Binding-site contacts:
Ligand atom C11 contacts residue THR237 of chain 1.B at 3.6 Å.
Ligand atom S15 contacts residue VAL236 of chain 1.B at 3.3 Å (h-bond).
Ligand atom N13 contacts residue ASN165 of chain 1.B at 3.0 Å (h-bond).
Ligand atom C11 contacts residue GLN134 of chain 1.B at 3.5 Å.
Ligand atom C09 contacts residue VAL236 of chain 1.B at 3.7 Å (hydrophobic).
Ligand atom C09 contacts residue TYR200 of chain 1.B at 3.9 Å (hydrophobic).
Ligand atom C12 contacts residue PHE167 of chain 1.B at 3.9 Å (hydrophobic).
Ligand atom C10 contacts residue VAL236 of chain 1.B at 3.8 Å (hydrophobic).
Ligand atom C11 contacts residue TYR50 of chain 1.B at 3.7 Å (hydrophobic).
Ligand atom C08 contacts residue TYR200 of chain 1.B at 3.8 Å (hydrophobic).
Ligand atom C01 contacts residue ALA314 of chain 1.B at 3.8 Å (hydrophobic).
Ligand atom C14 contacts residue TYR200 of chain 1.B at 3.6 Å (hydrophobic).
Ligand atom C14 contacts residue GLU198 of chain 1.B at 3.7 Å.
Ligand atom C07 contacts residue TYR200 of chain 1.B at 3.0 Å (hydrophobic).
Ligand atom C04 contacts residue LEU253 of chain 1.B at 3.6 Å (hydrophobic).
Ligand atom C09 contacts residue LEU240 of chain 1.B at 3.8 Å (hydrophobic).
Ligand atom N13 contacts residue LEU250 of chain 1.B at 3.6 Å.
Ligand atom N05 contacts residue LEU253 of chain 1.B at 3.6 Å.
Ligand atom C11 contacts residue PHE167 of chain 1.B at 3.8 Å (hydrophobic).
Ligand atom C10 contacts residue LEU240 of chain 1.B at 3.4 Å (hydrophobic).
Ligand atom C08 contacts residue VAL236 of chain 1.B at 3.4 Å (hydrophobic).
Ligand atom C19 contacts residue LEU246 of chain 1.B at 3.9 Å (hydrophobic).
Ligand atom C02 contacts residue ALA314 of chain 1.B at 3.5 Å (hydrophobic).
Ligand atom C09 contacts residue LEU250 of chain 1.B at 3.9 Å (hydrophobic).
Ligand atom C19 contacts residue ALA352 of chain 1.B at 3.8 Å (hydrophobic).
Ligand atom C06 contacts residue LEU253 of chain 1.B at 3.6 Å (hydrophobic).
Ligand atom C10 contacts residue THR237 of chain 1.B at 3.6 Å.
Ligand atom C06 contacts residue TYR200 of chain 1.B at 3.8 Å (hydrophobic).
Ligand atom C18 contacts residue ALA314 of chain 1.B at 3.8 Å (hydrophobic).
Ligand atom C03 contacts residue LEU253 of chain 1.B at 3.5 Å (hydrophobic).
Ligand atom C12 contacts residue GLN134 of chain 1.B at 3.8 Å.
Ligand atom C14 contacts residue ASN165 of chain 1.B at 3.5 Å.
Ligand atom C14 contacts residue LEU250 of chain 1.B at 3.6 Å (hydrophobic).
Ligand atom C17 contacts residue ILE316 of chain 1.B at 3.6 Å (hydrophobic).
Ligand atom C01 contacts residue LYS350 of chain 1.B at 3.9 Å.
Ligand atom C18 contacts residue LEU246 of chain 1.B at 3.8 Å (hydrophobic).
Ligand atom C17 contacts residue LEU246 of chain 1.B at 3.8 Å (hydrophobic).
Ligand atom C03 contacts residue ALA314 of chain 1.B at 3.7 Å (hydrophobic).
Ligand atom S15 contacts residue CYS239 of chain 1.B at 3.5 Å (h-bond).
Ligand atom C08 contacts residue LEU240 of chain 1.B at 3.9 Å (hydrophobic).

Sequence of chain 1.B:
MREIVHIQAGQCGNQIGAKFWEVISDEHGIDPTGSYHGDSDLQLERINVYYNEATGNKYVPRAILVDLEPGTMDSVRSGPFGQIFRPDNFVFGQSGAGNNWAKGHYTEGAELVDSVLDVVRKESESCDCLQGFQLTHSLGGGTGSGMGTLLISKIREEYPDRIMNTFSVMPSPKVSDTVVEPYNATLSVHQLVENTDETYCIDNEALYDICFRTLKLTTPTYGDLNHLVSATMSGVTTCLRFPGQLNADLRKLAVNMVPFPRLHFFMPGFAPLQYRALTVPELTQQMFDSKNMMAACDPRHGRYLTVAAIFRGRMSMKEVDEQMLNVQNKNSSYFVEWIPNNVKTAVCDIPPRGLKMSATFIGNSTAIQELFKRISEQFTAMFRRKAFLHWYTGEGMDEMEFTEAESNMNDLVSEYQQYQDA

A protein and the small-molecule ligand that binds it are described below.
Small molecule (SMILES): Cc1cc2nc(/C=C/c3cccnc3)sc2cc1C